Binding-site contacts:
Ligand atom O6 contacts residue SER228 of chain 1.A at 3.3 Å (h-bond).
Ligand atom C4 contacts residue ASN226 of chain 1.A at 4.0 Å.
Ligand atom O5 contacts residue ASN226 of chain 1.A at 2.2 Å (h-bond).
Ligand atom O5 contacts residue SER228 of chain 1.A at 3.9 Å.
Ligand atom C6 contacts residue SER228 of chain 1.A at 4.3 Å.
Ligand atom O5 contacts residue TRP370 of chain 1.A at 4.1 Å.
Ligand atom C3 contacts residue ASN226 of chain 1.A at 3.7 Å.
Ligand atom C1 contacts residue TRP370 of chain 1.A at 4.3 Å (hydrophobic).
Ligand atom C6 contacts residue LEU374 of chain 1.A at 3.8 Å (hydrophobic).
Ligand atom C4 contacts residue TRP370 of chain 1.A at 4.2 Å (hydrophobic).
Ligand atom N2 contacts residue TRP370 of chain 1.A at 4.5 Å.
Ligand atom O6 contacts residue ALA229 of chain 1.A at 3.6 Å.
Ligand atom O5 contacts residue ALA229 of chain 1.A at 3.7 Å.
Ligand atom C7 contacts residue TRP370 of chain 1.A at 4.3 Å (hydrophobic).
Ligand atom O6 contacts residue LEU374 of chain 1.A at 4.1 Å.
Ligand atom C5 contacts residue SER228 of chain 1.A at 4.0 Å.
Ligand atom C7 contacts residue ASN226 of chain 1.A at 3.9 Å.
Ligand atom C2 contacts residue TRP370 of chain 1.A at 3.8 Å (hydrophobic).
Ligand atom O7 contacts residue ASN226 of chain 1.A at 4.1 Å.
Ligand atom C2 contacts residue ASN226 of chain 1.A at 2.4 Å.
Ligand atom C6 contacts residue ASN226 of chain 1.A at 4.4 Å.
Ligand atom O7 contacts residue TRP370 of chain 1.A at 3.4 Å.
Ligand atom N2 contacts residue ASN226 of chain 1.A at 3.0 Å (h-bond).
Ligand atom C1 contacts residue ASN226 of chain 1.A at 1.4 Å.
Ligand atom C6 contacts residue ALA229 of chain 1.A at 4.2 Å (hydrophobic).
Ligand atom C5 contacts residue ASN226 of chain 1.A at 3.5 Å.
Ligand atom C1 contacts residue SER228 of chain 1.A at 4.0 Å.

A small-molecule ligand and the protein it binds are described below.
Small molecule (SMILES): CC(=O)N[C@H]1[C@@H](O[C@H]2[C@H](O)[C@@H](NC(C)=O)CO[C@@H]2CO)O[C@H](CO)[C@@H](O)[C@@H]1O

Sequence of chain 1.A:
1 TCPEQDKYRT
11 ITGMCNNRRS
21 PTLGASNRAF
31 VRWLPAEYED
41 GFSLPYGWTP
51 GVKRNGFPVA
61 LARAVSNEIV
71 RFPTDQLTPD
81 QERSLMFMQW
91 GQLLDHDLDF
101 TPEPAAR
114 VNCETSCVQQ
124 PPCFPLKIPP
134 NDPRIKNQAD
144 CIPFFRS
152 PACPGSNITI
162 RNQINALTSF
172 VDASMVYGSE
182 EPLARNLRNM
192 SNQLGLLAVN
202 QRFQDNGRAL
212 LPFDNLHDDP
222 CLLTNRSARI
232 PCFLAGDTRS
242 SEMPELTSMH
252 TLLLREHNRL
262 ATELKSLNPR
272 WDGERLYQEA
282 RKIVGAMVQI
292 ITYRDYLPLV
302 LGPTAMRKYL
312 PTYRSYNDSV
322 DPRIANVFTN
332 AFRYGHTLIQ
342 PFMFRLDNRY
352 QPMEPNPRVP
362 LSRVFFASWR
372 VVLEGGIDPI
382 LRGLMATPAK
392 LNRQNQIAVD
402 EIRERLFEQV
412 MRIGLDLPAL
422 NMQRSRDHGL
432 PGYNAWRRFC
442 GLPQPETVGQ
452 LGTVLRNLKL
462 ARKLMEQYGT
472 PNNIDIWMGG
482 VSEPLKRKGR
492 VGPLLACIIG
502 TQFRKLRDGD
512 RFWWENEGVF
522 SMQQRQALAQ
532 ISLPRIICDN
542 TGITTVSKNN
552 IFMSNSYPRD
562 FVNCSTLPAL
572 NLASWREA